Sequence of chain 43.A:
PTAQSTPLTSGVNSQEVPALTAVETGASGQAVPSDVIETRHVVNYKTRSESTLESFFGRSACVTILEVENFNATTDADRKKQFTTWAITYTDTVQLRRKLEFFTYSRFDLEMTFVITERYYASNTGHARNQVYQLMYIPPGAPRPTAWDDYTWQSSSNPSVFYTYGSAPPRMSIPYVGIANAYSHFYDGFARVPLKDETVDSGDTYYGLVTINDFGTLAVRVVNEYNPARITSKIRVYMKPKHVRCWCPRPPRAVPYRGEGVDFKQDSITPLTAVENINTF

This protein binds this small molecule.
Small molecule (SMILES): CC(=O)N[C@H]1[C@H]([C@H](O)[C@H](O)CO)O[C@@](O)(C(=O)O)C[C@@H]1O

Sequence of chain 44.A:
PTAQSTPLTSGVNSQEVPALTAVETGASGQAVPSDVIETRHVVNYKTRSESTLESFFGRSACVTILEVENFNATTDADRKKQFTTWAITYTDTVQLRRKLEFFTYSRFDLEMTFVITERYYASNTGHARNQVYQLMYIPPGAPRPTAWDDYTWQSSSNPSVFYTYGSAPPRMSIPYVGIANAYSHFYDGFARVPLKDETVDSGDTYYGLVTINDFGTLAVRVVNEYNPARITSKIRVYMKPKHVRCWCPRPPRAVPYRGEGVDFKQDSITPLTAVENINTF

Binding-site contacts:
Ligand atom C8 contacts residue TYR145 of chain 44.A at 4.2 Å (hydrophobic).
Ligand atom C1 contacts residue SER147 of chain 44.A at 3.6 Å.
Ligand atom O1A contacts residue SER147 of chain 44.A at 3.1 Å (h-bond).
Ligand atom O1B contacts residue ALA146 of chain 44.A at 4.3 Å.
Ligand atom C3 contacts residue PRO252 of chain 43.A at 4.4 Å (hydrophobic).
Ligand atom C11 contacts residue TYR145 of chain 44.A at 3.7 Å (hydrophobic).
Ligand atom C8 contacts residue ALA146 of chain 44.A at 4.4 Å (hydrophobic).
Ligand atom O8 contacts residue TYR145 of chain 44.A at 4.2 Å.
Ligand atom C11 contacts residue ARG143 of chain 44.A at 3.9 Å.
Ligand atom O1B contacts residue PRO252 of chain 43.A at 3.4 Å.
Ligand atom C4 contacts residue TYR145 of chain 44.A at 3.6 Å (hydrophobic).
Ligand atom O4 contacts residue TYR250 of chain 43.A at 3.0 Å.
Ligand atom C5 contacts residue TYR250 of chain 43.A at 4.3 Å (hydrophobic).
Ligand atom C11 contacts residue TYR250 of chain 43.A at 3.0 Å (hydrophobic).
Ligand atom O10 contacts residue ASN96 of chain 43.A at 4.2 Å.
Ligand atom C6 contacts residue TYR145 of chain 44.A at 3.4 Å (hydrophobic).
Ligand atom O4 contacts residue PRO252 of chain 43.A at 4.0 Å.
Ligand atom C5 contacts residue TYR145 of chain 44.A at 3.3 Å (hydrophobic).
Ligand atom C6 contacts residue ALA146 of chain 44.A at 4.3 Å (hydrophobic).
Ligand atom O9 contacts residue ALA146 of chain 44.A at 3.3 Å.
Ligand atom N5 contacts residue TYR145 of chain 44.A at 2.6 Å (h-bond).
Ligand atom N5 contacts residue TYR250 of chain 43.A at 3.8 Å.
Ligand atom O4 contacts residue ASN251 of chain 43.A at 4.3 Å.
Ligand atom C7 contacts residue TYR145 of chain 44.A at 3.9 Å (hydrophobic).
Ligand atom O1B contacts residue SER147 of chain 44.A at 2.7 Å (h-bond).
Ligand atom C1 contacts residue PRO252 of chain 43.A at 4.1 Å (hydrophobic).
Ligand atom C10 contacts residue TYR250 of chain 43.A at 2.8 Å (hydrophobic).
Ligand atom O10 contacts residue TYR250 of chain 43.A at 2.2 Å (h-bond).
Ligand atom O4 contacts residue TYR145 of chain 44.A at 4.2 Å.
Ligand atom C10 contacts residue TYR145 of chain 44.A at 3.6 Å (hydrophobic).
Ligand atom C1 contacts residue ALA146 of chain 44.A at 4.0 Å (hydrophobic).
Ligand atom C4 contacts residue TYR250 of chain 43.A at 4.2 Å (hydrophobic).
Ligand atom C4 contacts residue PRO252 of chain 43.A at 4.3 Å (hydrophobic).
Ligand atom O1A contacts residue ALA146 of chain 44.A at 3.2 Å.
Ligand atom C9 contacts residue ALA146 of chain 44.A at 4.4 Å (hydrophobic).